This small molecule binds to this protein.
Small molecule (SMILES): CCc1c(-c2cccc3[nH]ccc23)[nH]c(C(=O)O)c1-c1ccccc1Cl

Binding-site contacts:
Ligand atom C9 contacts residue LEU93 of chain 1.A at 4.1 Å (hydrophobic).
Ligand atom O1 contacts residue LYS90 of chain 1.A at 4.0 Å.
Ligand atom C18 contacts residue SER89 of chain 1.A at 2.7 Å.
Ligand atom C18 contacts residue LYS90 of chain 1.A at 3.7 Å.
Ligand atom C17 contacts residue LEU87 of chain 1.A at 3.5 Å (hydrophobic).
Ligand atom C13 contacts residue LYS90 of chain 1.A at 4.0 Å.
Ligand atom C1 contacts residue LEU93 of chain 1.A at 3.9 Å (hydrophobic).
Ligand atom C19 contacts residue LEU93 of chain 1.A at 3.3 Å (hydrophobic).
Ligand atom C11 contacts residue LYS90 of chain 1.A at 3.7 Å.
Ligand atom C19 contacts residue SER89 of chain 1.A at 3.5 Å.
Ligand atom C18 contacts residue LEU93 of chain 1.A at 3.7 Å (hydrophobic).
Ligand atom C17 contacts residue LEU73 of chain 1.A at 3.9 Å (hydrophobic).
Ligand atom O2 contacts residue LEU93 of chain 1.A at 3.9 Å.
Ligand atom C16 contacts residue SER89 of chain 1.A at 3.9 Å.
Ligand atom C14 contacts residue LYS90 of chain 1.A at 3.9 Å.
Ligand atom N1 contacts residue LYS90 of chain 1.A at 2.9 Å (salt-bridge).
Ligand atom C19 contacts residue LYS90 of chain 1.A at 3.3 Å.
Ligand atom C20 contacts residue LEU93 of chain 1.A at 4.0 Å (hydrophobic).
Ligand atom C21 contacts residue ILE69 of chain 1.A at 3.3 Å (hydrophobic).
Ligand atom C5 contacts residue ILE70 of chain 1.A at 3.4 Å (hydrophobic).
Ligand atom C9 contacts residue LYS90 of chain 1.A at 3.7 Å.
Ligand atom N1 contacts residue LEU93 of chain 1.A at 4.0 Å.
Ligand atom C7 contacts residue MET55 of chain 1.A at 3.3 Å (hydrophobic).
Ligand atom C6 contacts residue ILE70 of chain 1.A at 4.0 Å (hydrophobic).
Ligand atom C17 contacts residue SER89 of chain 1.A at 3.0 Å.
Ligand atom C10 contacts residue LYS90 of chain 1.A at 4.0 Å.
Ligand atom N2 contacts residue LEU73 of chain 1.A at 3.6 Å.
Ligand atom C15 contacts residue LEU73 of chain 1.A at 4.0 Å (hydrophobic).
Ligand atom C12 contacts residue LYS90 of chain 1.A at 3.8 Å.
Ligand atom C4 contacts residue ILE70 of chain 1.A at 4.0 Å (hydrophobic).
Ligand atom C21 contacts residue LEU93 of chain 1.A at 3.6 Å (hydrophobic).
Ligand atom C21 contacts residue ILE70 of chain 1.A at 4.0 Å (hydrophobic).
Ligand atom C13 contacts residue LEU73 of chain 1.A at 4.0 Å (hydrophobic).
Ligand atom C12 contacts residue LEU93 of chain 1.A at 4.0 Å (hydrophobic).
Ligand atom C2 contacts residue LEU93 of chain 1.A at 4.2 Å (hydrophobic).
Ligand atom C8 contacts residue MET55 of chain 1.A at 3.4 Å (hydrophobic).
Ligand atom C11 contacts residue LEU93 of chain 1.A at 3.8 Å (hydrophobic).
Ligand atom C18 contacts residue LEU87 of chain 1.A at 3.5 Å (hydrophobic).
Ligand atom C21 contacts residue MET55 of chain 1.A at 3.7 Å (hydrophobic).
Ligand atom C16 contacts residue LEU73 of chain 1.A at 3.5 Å (hydrophobic).

Sequence of chain 1.A:
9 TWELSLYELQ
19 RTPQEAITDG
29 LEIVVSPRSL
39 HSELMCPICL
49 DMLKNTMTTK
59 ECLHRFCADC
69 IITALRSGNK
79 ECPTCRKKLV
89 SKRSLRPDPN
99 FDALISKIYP